Binding-site contacts:
Ligand atom C11 contacts residue GLY78 of chain 1.A at 3.1 Å.
Ligand atom C9 contacts residue LEU76 of chain 1.A at 4.0 Å (hydrophobic).
Ligand atom C6 contacts residue GLY78 of chain 1.A at 4.0 Å.
Ligand atom C10 contacts residue LYS75 of chain 1.A at 4.1 Å.
Ligand atom C9 contacts residue LEU67 of chain 1.A at 3.9 Å (hydrophobic).
Ligand atom C7 contacts residue TYR161 of chain 1.A at 3.6 Å (hydrophobic).
Ligand atom C13 contacts residue GLU80 of chain 1.A at 3.9 Å.
Ligand atom C8 contacts residue LYS75 of chain 1.A at 4.2 Å.
Ligand atom C3 contacts residue GLU97 of chain 1.A at 4.2 Å.
Ligand atom N1 contacts residue GLY78 of chain 1.A at 4.1 Å.
Ligand atom C9 contacts residue LYS75 of chain 1.A at 4.0 Å.
Ligand atom C12 contacts residue GLU80 of chain 1.A at 3.7 Å.
Ligand atom C5 contacts residue GLY78 of chain 1.A at 3.4 Å.
Ligand atom C8 contacts residue TYR161 of chain 1.A at 3.6 Å (hydrophobic).
Ligand atom C10 contacts residue LEU76 of chain 1.A at 3.4 Å (hydrophobic).
Ligand atom C7 contacts residue ILE98 of chain 1.A at 4.0 Å (hydrophobic).
Ligand atom O contacts residue GLU25 of chain 1.A at 3.5 Å.
Ligand atom C10 contacts residue GLY78 of chain 1.A at 3.8 Å.
Ligand atom N1 contacts residue LEU23 of chain 1.A at 4.4 Å.
Ligand atom C4 contacts residue GLU97 of chain 1.A at 4.4 Å.
Ligand atom C9 contacts residue ILE98 of chain 1.A at 4.0 Å (hydrophobic).
Ligand atom N2 contacts residue LEU23 of chain 1.A at 3.9 Å.
Ligand atom N1 contacts residue ILE98 of chain 1.A at 4.2 Å.
Ligand atom C5 contacts residue ILE98 of chain 1.A at 4.3 Å (hydrophobic).
Ligand atom C8 contacts residue ILE98 of chain 1.A at 3.8 Å (hydrophobic).
Ligand atom N3 contacts residue LEU23 of chain 1.A at 4.3 Å.
Ligand atom C contacts residue LYS26 of chain 1.A at 3.8 Å.
Ligand atom O1 contacts residue GLU80 of chain 1.A at 2.9 Å (salt-bridge).
Ligand atom C8 contacts residue LEU67 of chain 1.A at 4.2 Å (hydrophobic).
Ligand atom O1 contacts residue GLY79 of chain 1.A at 3.4 Å.
Ligand atom C10 contacts residue PRO77 of chain 1.A at 4.1 Å (hydrophobic).
Ligand atom C3 contacts residue LEU94 of chain 1.A at 4.3 Å (hydrophobic).
Ligand atom C11 contacts residue ILE98 of chain 1.A at 3.6 Å (hydrophobic).
Ligand atom N contacts residue LYS26 of chain 1.A at 4.2 Å.
Ligand atom C6 contacts residue ILE98 of chain 1.A at 3.7 Å (hydrophobic).
Ligand atom C10 contacts residue ILE98 of chain 1.A at 3.7 Å (hydrophobic).
Ligand atom C7 contacts residue LEU23 of chain 1.A at 4.0 Å (hydrophobic).
Ligand atom C9 contacts residue PRO77 of chain 1.A at 4.3 Å (hydrophobic).
Ligand atom C9 contacts residue TYR161 of chain 1.A at 4.3 Å (hydrophobic).
Ligand atom O contacts residue LYS26 of chain 1.A at 2.7 Å (salt-bridge).

The protein below binds the small molecule below.
Small molecule (SMILES): C[C@@]1(Cc2cn(-c3ccccc3)nn2)NC(=O)CC1=O

Sequence of chain 1.A:
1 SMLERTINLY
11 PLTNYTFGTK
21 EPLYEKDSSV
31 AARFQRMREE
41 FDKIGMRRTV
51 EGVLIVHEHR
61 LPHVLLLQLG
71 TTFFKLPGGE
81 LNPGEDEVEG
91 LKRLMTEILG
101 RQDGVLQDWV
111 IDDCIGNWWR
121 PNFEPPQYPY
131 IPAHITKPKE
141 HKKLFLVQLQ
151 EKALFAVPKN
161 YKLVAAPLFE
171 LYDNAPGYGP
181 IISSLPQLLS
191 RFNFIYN